Binding-site contacts:
Ligand atom OXT contacts residue PHE185 of chain 2.B at 4.3 Å.
Ligand atom O contacts residue ALA478 of chain 2.B at 3.0 Å (h-bond).
Ligand atom O contacts residue PHE485 of chain 2.B at 3.5 Å.
Ligand atom OXT contacts residue SER323 of chain 2.B at 2.7 Å (h-bond).
Ligand atom CD contacts residue GLU137 of chain 2.B at 3.4 Å.
Ligand atom CA contacts residue GLY477 of chain 2.B at 4.3 Å.
Ligand atom CB contacts residue PHE485 of chain 2.B at 4.5 Å (hydrophobic).
Ligand atom OXT contacts residue ALA478 of chain 2.B at 4.2 Å.
Ligand atom CG contacts residue GLU137 of chain 2.B at 4.0 Å.
Ligand atom N contacts residue GLU137 of chain 2.B at 3.1 Å (salt-bridge).
Ligand atom CA contacts residue ALA478 of chain 2.B at 4.3 Å (hydrophobic).
Ligand atom CB contacts residue ILE189 of chain 2.B at 4.4 Å (hydrophobic).
Ligand atom C contacts residue GLY477 of chain 2.B at 3.2 Å.
Ligand atom O contacts residue THR476 of chain 2.B at 4.0 Å.
Ligand atom CA contacts residue GLU137 of chain 2.B at 3.9 Å.
Ligand atom C contacts residue SER323 of chain 2.B at 3.5 Å.
Ligand atom C contacts residue ALA478 of chain 2.B at 3.6 Å (hydrophobic).
Ligand atom CD contacts residue ALA478 of chain 2.B at 4.4 Å (hydrophobic).
Ligand atom CA contacts residue PHE185 of chain 2.B at 4.0 Å (hydrophobic).
Ligand atom CB contacts residue PHE185 of chain 2.B at 3.5 Å (hydrophobic).
Ligand atom CG contacts residue ILE189 of chain 2.B at 3.8 Å (hydrophobic).
Ligand atom N contacts residue ALA478 of chain 2.B at 3.6 Å (h-bond).
Ligand atom OXT contacts residue THR476 of chain 2.B at 3.7 Å.
Ligand atom O contacts residue SER323 of chain 2.B at 3.8 Å.
Ligand atom OXT contacts residue LYS321 of chain 2.B at 4.2 Å.
Ligand atom O contacts residue GLY477 of chain 2.B at 3.2 Å (h-bond).
Ligand atom C contacts residue THR476 of chain 2.B at 4.2 Å.
Ligand atom CD contacts residue PHE485 of chain 2.B at 3.5 Å (hydrophobic).
Ligand atom C contacts residue PHE485 of chain 2.B at 4.4 Å (hydrophobic).
Ligand atom CG contacts residue PHE485 of chain 2.B at 3.6 Å (hydrophobic).
Ligand atom OXT contacts residue GLY477 of chain 2.B at 2.8 Å (h-bond).

Sequence of chain 2.B:
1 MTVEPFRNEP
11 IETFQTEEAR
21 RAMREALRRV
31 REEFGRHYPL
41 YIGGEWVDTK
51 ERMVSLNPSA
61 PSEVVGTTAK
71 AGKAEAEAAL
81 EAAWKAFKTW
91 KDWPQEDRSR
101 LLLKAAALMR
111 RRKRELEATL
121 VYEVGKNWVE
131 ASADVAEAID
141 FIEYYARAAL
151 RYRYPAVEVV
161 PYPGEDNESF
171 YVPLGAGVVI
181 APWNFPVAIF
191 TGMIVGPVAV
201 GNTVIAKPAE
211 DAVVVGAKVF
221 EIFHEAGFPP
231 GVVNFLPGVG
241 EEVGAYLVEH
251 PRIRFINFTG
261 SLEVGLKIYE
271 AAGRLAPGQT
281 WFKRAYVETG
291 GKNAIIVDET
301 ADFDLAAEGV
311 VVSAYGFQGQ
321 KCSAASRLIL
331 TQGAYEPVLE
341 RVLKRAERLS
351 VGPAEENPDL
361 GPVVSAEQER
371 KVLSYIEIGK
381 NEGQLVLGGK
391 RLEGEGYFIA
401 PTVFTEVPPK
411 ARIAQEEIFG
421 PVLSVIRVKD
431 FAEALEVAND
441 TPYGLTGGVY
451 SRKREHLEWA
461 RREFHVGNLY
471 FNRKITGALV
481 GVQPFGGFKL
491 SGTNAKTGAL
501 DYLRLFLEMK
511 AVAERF

This protein binds this small molecule.
Small molecule (SMILES): O=C(O)[C@@H]1CCCN1